Binding-site contacts:
Ligand atom C8 contacts residue GLU82 of chain 1.A at 4.2 Å.
Ligand atom C6 contacts residue TYR109 of chain 1.B at 4.3 Å (hydrophobic).
Ligand atom C1 contacts residue TYR109 of chain 1.B at 4.4 Å (hydrophobic).
Ligand atom O3 contacts residue GLU82 of chain 1.A at 4.1 Å.
Ligand atom O6 contacts residue ASN114 of chain 1.A at 4.4 Å.
Ligand atom C1 contacts residue GLU82 of chain 1.A at 4.0 Å.
Ligand atom C3 contacts residue ASN114 of chain 1.A at 3.7 Å.
Ligand atom O7 contacts residue GLU82 of chain 1.A at 3.5 Å.
Ligand atom C5 contacts residue TYR109 of chain 1.B at 3.9 Å (hydrophobic).
Ligand atom C3 contacts residue TYR109 of chain 1.B at 4.4 Å (hydrophobic).
Ligand atom C1 contacts residue ASN114 of chain 1.A at 1.4 Å.
Ligand atom C4 contacts residue TYR109 of chain 1.B at 4.4 Å (hydrophobic).
Ligand atom C8 contacts residue TRP80 of chain 1.A at 3.7 Å (hydrophobic).
Ligand atom N2 contacts residue ASN114 of chain 1.A at 2.7 Å (h-bond).
Ligand atom C7 contacts residue GLU82 of chain 1.A at 3.4 Å.
Ligand atom N2 contacts residue GLU82 of chain 1.A at 3.4 Å.
Ligand atom C7 contacts residue ASN114 of chain 1.A at 3.9 Å.
Ligand atom C2 contacts residue GLU82 of chain 1.A at 3.4 Å.
Ligand atom C3 contacts residue GLU82 of chain 1.A at 4.2 Å.
Ligand atom C4 contacts residue GLU82 of chain 1.A at 4.4 Å.
Ligand atom O5 contacts residue ASN114 of chain 1.A at 2.4 Å (h-bond).
Ligand atom O5 contacts residue GLU82 of chain 1.A at 4.2 Å.
Ligand atom O4 contacts residue TYR109 of chain 1.B at 4.0 Å.
Ligand atom O6 contacts residue TYR109 of chain 1.B at 3.4 Å (h-bond).
Ligand atom C5 contacts residue ASN114 of chain 1.A at 3.7 Å.
Ligand atom C4 contacts residue ASN114 of chain 1.A at 4.2 Å.
Ligand atom C2 contacts residue ASN114 of chain 1.A at 2.3 Å.

The protein below binds the small molecule below.
Small molecule (SMILES): CC(=O)N[C@@H]1[C@@H](O)[C@H](O)[C@@H](CO)O[C@H]1O

Sequence of chain 1.A:
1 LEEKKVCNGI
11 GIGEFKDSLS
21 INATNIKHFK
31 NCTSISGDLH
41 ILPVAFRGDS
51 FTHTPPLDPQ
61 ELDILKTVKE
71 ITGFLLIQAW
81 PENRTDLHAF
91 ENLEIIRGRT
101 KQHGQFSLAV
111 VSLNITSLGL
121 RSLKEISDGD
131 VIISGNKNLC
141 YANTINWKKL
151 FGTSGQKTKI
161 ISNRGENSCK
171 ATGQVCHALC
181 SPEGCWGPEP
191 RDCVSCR

Sequence of chain 1.B:
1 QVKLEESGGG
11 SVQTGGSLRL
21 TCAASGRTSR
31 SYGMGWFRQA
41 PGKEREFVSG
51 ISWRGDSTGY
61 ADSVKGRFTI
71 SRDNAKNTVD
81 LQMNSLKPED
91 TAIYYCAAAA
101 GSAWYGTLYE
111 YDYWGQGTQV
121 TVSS